A small-molecule ligand and the protein it binds are described below.
Small molecule (SMILES): O=C(N[C@H](CO)[C@H](O)c1ccc([N+](=O)[O-])cc1)C(Cl)Cl

Binding-site contacts:
Ligand atom CL1 contacts residue TYR30 of chain 1.A at 3.8 Å.
Ligand atom C9 contacts residue MET83 of chain 1.A at 3.9 Å (hydrophobic).
Ligand atom C10 contacts residue VAL85 of chain 1.A at 3.4 Å (hydrophobic).
Ligand atom O4 contacts residue EDO1 of chain 1.I at 2.7 Å (h-bond).
Ligand atom O9A contacts residue VAL85 of chain 1.A at 3.3 Å (h-bond).
Ligand atom O9B contacts residue CYS31 of chain 1.A at 3.9 Å.
Ligand atom C4 contacts residue ALA125 of chain 1.A at 4.0 Å (hydrophobic).
Ligand atom C8 contacts residue MET83 of chain 1.A at 3.7 Å (hydrophobic).
Ligand atom N9 contacts residue PRO22 of chain 1.A at 4.0 Å.
Ligand atom C11 contacts residue MET83 of chain 1.A at 3.7 Å (hydrophobic).
Ligand atom O9A contacts residue PRO22 of chain 1.A at 3.7 Å.
Ligand atom C4 contacts residue GLY126 of chain 1.A at 3.5 Å.
Ligand atom CL1 contacts residue GLU27 of chain 1.A at 3.6 Å.
Ligand atom C4 contacts residue EDO1 of chain 1.I at 3.0 Å.
Ligand atom C8 contacts residue CYS31 of chain 1.A at 3.8 Å (hydrophobic).
Ligand atom C10 contacts residue MET84 of chain 1.A at 3.7 Å (hydrophobic).
Ligand atom C2 contacts residue ALA125 of chain 1.A at 4.0 Å (hydrophobic).
Ligand atom N9 contacts residue GLU27 of chain 1.A at 3.8 Å.
Ligand atom C1 contacts residue ASN123 of chain 1.A at 3.4 Å.
Ligand atom C8 contacts residue GLU27 of chain 1.A at 3.7 Å.
Ligand atom O5 contacts residue ASN123 of chain 1.A at 2.7 Å (h-bond).
Ligand atom O9A contacts residue ARG90 of chain 1.A at 3.1 Å (salt-bridge).
Ligand atom N2 contacts residue ASN123 of chain 1.A at 3.0 Å (h-bond).
Ligand atom C10 contacts residue MET83 of chain 1.A at 3.9 Å (hydrophobic).
Ligand atom C6 contacts residue MET83 of chain 1.A at 3.5 Å (hydrophobic).
Ligand atom C9 contacts residue MET84 of chain 1.A at 3.9 Å (hydrophobic).
Ligand atom O5 contacts residue TYR130 of chain 1.A at 3.8 Å.
Ligand atom O2 contacts residue EDO1 of chain 1.I at 3.4 Å.
Ligand atom O9A contacts residue PHE21 of chain 1.A at 3.5 Å.
Ligand atom O4 contacts residue TYR130 of chain 1.A at 3.9 Å.
Ligand atom C2 contacts residue ASN123 of chain 1.A at 3.7 Å.
Ligand atom O9B contacts residue PRO22 of chain 1.A at 3.2 Å.
Ligand atom O9A contacts residue MET84 of chain 1.A at 3.9 Å.
Ligand atom C3 contacts residue EDO1 of chain 1.I at 3.5 Å.
Ligand atom O4 contacts residue LEU129 of chain 1.A at 3.9 Å.
Ligand atom CL2 contacts residue ALA125 of chain 1.A at 3.8 Å.
Ligand atom N9 contacts residue ARG90 of chain 1.A at 3.6 Å.
Ligand atom C3 contacts residue ASN123 of chain 1.A at 4.0 Å.
Ligand atom O9B contacts residue GLU27 of chain 1.A at 3.4 Å.
Ligand atom C7 contacts residue MET83 of chain 1.A at 3.5 Å (hydrophobic).

Sequence of chain 1.A:
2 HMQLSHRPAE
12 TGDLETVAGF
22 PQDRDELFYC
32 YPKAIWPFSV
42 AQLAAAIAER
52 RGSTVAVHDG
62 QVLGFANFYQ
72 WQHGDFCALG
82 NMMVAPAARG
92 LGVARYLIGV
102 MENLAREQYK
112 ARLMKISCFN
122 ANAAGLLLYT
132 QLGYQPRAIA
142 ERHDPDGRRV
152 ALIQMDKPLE